A protein and the small-molecule ligand that binds it are described below.
Small molecule (SMILES): CC(=O)N[C@@H]1[C@@H](O)[C@H](O)[C@@H](CO)O[C@H]1O

Binding-site contacts:
Ligand atom C4 contacts residue ASN206 of chain 1.T at 4.3 Å.
Ligand atom C7 contacts residue ASN206 of chain 1.T at 4.3 Å.
Ligand atom C4 contacts residue SER171 of chain 1.T at 4.3 Å.
Ligand atom O5 contacts residue ASN206 of chain 1.T at 2.3 Å (h-bond).
Ligand atom C5 contacts residue SER171 of chain 1.T at 3.9 Å.
Ligand atom C6 contacts residue THR170 of chain 1.T at 4.2 Å.
Ligand atom O4 contacts residue SER171 of chain 1.T at 3.5 Å (h-bond).
Ligand atom N2 contacts residue ASN206 of chain 1.T at 3.0 Å (h-bond).
Ligand atom C6 contacts residue SER171 of chain 1.T at 3.3 Å.
Ligand atom C5 contacts residue GLU172 of chain 1.T at 4.2 Å.
Ligand atom O6 contacts residue PHE202 of chain 1.T at 4.5 Å.
Ligand atom C1 contacts residue ASN206 of chain 1.T at 1.4 Å.
Ligand atom O6 contacts residue GLU172 of chain 1.T at 4.0 Å.
Ligand atom C1 contacts residue GLU172 of chain 1.T at 3.9 Å.
Ligand atom O6 contacts residue SER171 of chain 1.T at 3.2 Å.
Ligand atom O6 contacts residue THR170 of chain 1.T at 3.0 Å (h-bond).
Ligand atom C5 contacts residue ASN206 of chain 1.T at 3.6 Å.
Ligand atom C2 contacts residue ASN206 of chain 1.T at 2.6 Å.
Ligand atom C3 contacts residue ASN206 of chain 1.T at 3.9 Å.
Ligand atom C6 contacts residue GLU172 of chain 1.T at 4.4 Å.

Sequence of chain 1.T:
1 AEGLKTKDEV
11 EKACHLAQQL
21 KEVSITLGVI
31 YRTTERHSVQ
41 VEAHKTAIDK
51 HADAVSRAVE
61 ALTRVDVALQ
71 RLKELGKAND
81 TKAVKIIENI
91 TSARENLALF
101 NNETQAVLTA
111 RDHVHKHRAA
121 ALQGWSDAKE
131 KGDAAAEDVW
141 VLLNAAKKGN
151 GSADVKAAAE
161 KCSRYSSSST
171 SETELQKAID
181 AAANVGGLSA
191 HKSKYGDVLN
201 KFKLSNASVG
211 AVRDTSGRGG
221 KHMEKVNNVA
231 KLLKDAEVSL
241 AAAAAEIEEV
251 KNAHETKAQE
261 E